A small-molecule ligand and the protein it binds are described below.
Small molecule (SMILES): O=C(O)[C@@H]1Cc2c([nH]c3ccccc23)CN1

Binding-site contacts:
Ligand atom CA contacts residue TYR199 of chain 1.A at 3.7 Å (hydrophobic).
Ligand atom C9 contacts residue GLU278 of chain 1.A at 3.4 Å.
Ligand atom CD1 contacts residue GLU278 of chain 1.A at 3.4 Å.
Ligand atom O1 contacts residue TYR199 of chain 1.A at 3.6 Å.
Ligand atom CH2 contacts residue ARG47 of chain 1.A at 3.3 Å.
Ligand atom CZ2 contacts residue ALA279 of chain 1.A at 3.7 Å (hydrophobic).
Ligand atom OXT contacts residue SER150 of chain 1.A at 3.8 Å.
Ligand atom O1 contacts residue THR126 of chain 1.A at 4.3 Å.
Ligand atom CB contacts residue ALA149 of chain 1.A at 3.5 Å (hydrophobic).
Ligand atom NE1 contacts residue GLU278 of chain 1.A at 3.0 Å (salt-bridge).
Ligand atom O1 contacts residue SER128 of chain 1.A at 3.0 Å (h-bond).
Ligand atom CE2 contacts residue GLU278 of chain 1.A at 4.3 Å.
Ligand atom CZ2 contacts residue ARG47 of chain 1.A at 3.4 Å.
Ligand atom CG contacts residue ALA149 of chain 1.A at 4.0 Å (hydrophobic).
Ligand atom C9 contacts residue SER151 of chain 1.A at 4.2 Å.
Ligand atom CA contacts residue ALA149 of chain 1.A at 3.4 Å (hydrophobic).
Ligand atom C contacts residue ALA149 of chain 1.A at 3.5 Å (hydrophobic).
Ligand atom CG contacts residue ALA279 of chain 1.A at 4.2 Å (hydrophobic).
Ligand atom N contacts residue ALA149 of chain 1.A at 2.9 Å (h-bond).
Ligand atom C9 contacts residue ALA149 of chain 1.A at 3.3 Å (hydrophobic).
Ligand atom CD1 contacts residue ALA149 of chain 1.A at 3.9 Å (hydrophobic).
Ligand atom CD2 contacts residue ALA279 of chain 1.A at 4.4 Å (hydrophobic).
Ligand atom O1 contacts residue GLY127 of chain 1.A at 4.0 Å.
Ligand atom CE2 contacts residue ALA279 of chain 1.A at 4.0 Å (hydrophobic).
Ligand atom CD1 contacts residue ALA279 of chain 1.A at 4.1 Å (hydrophobic).
Ligand atom C9 contacts residue ILE168 of chain 1.A at 4.3 Å (hydrophobic).
Ligand atom OXT contacts residue SER151 of chain 1.A at 3.4 Å (h-bond).
Ligand atom C contacts residue SER128 of chain 1.A at 3.2 Å.
Ligand atom OXT contacts residue ALA149 of chain 1.A at 3.3 Å (h-bond).
Ligand atom NE1 contacts residue ALA279 of chain 1.A at 3.8 Å.
Ligand atom OXT contacts residue SER152 of chain 1.A at 4.3 Å.
Ligand atom N contacts residue TYR199 of chain 1.A at 3.8 Å.
Ligand atom CH2 contacts residue ALA279 of chain 1.A at 4.0 Å (hydrophobic).
Ligand atom N contacts residue SER151 of chain 1.A at 3.6 Å (h-bond).
Ligand atom C contacts residue TYR199 of chain 1.A at 3.5 Å (hydrophobic).
Ligand atom CZ3 contacts residue ARG47 of chain 1.A at 4.5 Å.
Ligand atom OXT contacts residue SER128 of chain 1.A at 2.6 Å (h-bond).
Ligand atom CE3 contacts residue THR126 of chain 1.A at 4.2 Å.
Ligand atom OXT contacts residue TYR199 of chain 1.A at 3.5 Å.
Ligand atom CB contacts residue THR126 of chain 1.A at 3.8 Å.

Sequence of chain 1.A:
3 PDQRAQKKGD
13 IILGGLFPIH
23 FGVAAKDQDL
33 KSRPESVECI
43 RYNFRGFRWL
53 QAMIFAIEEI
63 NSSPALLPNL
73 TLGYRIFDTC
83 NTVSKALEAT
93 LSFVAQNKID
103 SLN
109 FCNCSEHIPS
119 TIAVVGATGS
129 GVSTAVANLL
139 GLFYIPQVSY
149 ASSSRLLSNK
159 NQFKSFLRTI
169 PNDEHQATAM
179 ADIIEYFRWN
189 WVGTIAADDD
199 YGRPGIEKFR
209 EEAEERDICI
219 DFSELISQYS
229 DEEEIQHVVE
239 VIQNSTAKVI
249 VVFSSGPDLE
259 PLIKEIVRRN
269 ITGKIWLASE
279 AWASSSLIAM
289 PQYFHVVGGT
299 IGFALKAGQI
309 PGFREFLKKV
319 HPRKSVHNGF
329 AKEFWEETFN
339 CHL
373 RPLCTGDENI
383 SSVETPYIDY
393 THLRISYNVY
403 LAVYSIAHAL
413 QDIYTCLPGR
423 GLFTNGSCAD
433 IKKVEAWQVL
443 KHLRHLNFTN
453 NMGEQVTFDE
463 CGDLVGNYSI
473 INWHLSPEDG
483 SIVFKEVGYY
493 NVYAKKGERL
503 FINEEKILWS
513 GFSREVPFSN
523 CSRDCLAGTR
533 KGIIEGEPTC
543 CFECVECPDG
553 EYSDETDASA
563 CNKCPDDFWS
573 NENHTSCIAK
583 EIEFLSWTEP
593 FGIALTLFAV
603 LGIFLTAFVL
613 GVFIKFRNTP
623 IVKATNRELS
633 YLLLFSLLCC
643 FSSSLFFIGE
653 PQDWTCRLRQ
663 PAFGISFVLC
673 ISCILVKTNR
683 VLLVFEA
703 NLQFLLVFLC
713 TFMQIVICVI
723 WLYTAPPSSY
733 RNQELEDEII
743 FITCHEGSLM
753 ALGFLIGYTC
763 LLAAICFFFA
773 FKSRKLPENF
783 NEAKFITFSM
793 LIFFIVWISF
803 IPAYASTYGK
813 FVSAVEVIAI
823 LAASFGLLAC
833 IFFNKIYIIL